This small molecule binds to this protein.
Small molecule (SMILES): C[C@H](C#Cc1cccc(C(=O)NCC[C@@H](c2ccccc2)c2ccc(OC(F)(F)F)cc2)c1)N(O)C(N)=O

Binding-site contacts:
Ligand atom C09 contacts residue MET201 of chain 1.A at 3.6 Å (hydrophobic).
Ligand atom C29 contacts residue ASP117 of chain 1.A at 3.0 Å.
Ligand atom O30 contacts residue GLN166 of chain 1.A at 3.6 Å (h-bond).
Ligand atom O23 contacts residue ILE157 of chain 1.A at 2.8 Å.
Ligand atom C06 contacts residue HIS306 of chain 1.A at 3.6 Å.
Ligand atom C16 contacts residue TRP118 of chain 1.A at 3.6 Å (hydrophobic).
Ligand atom C33 contacts residue TYR165 of chain 1.A at 3.5 Å (hydrophobic).
Ligand atom F03 contacts residue PHE279 of chain 1.A at 2.9 Å.
Ligand atom C14 contacts residue TYR248 of chain 1.A at 3.0 Å (hydrophobic).
Ligand atom C08 contacts residue HIS306 of chain 1.A at 3.5 Å.
Ligand atom C06 contacts residue MET201 of chain 1.A at 3.5 Å (hydrophobic).
Ligand atom C12 contacts residue ASP117 of chain 1.A at 3.4 Å.
Ligand atom C14 contacts residue TYR165 of chain 1.A at 3.2 Å (hydrophobic).
Ligand atom N13 contacts residue TYR248 of chain 1.A at 3.3 Å (h-bond).
Ligand atom C38 contacts residue MET201 of chain 1.A at 3.4 Å (hydrophobic).
Ligand atom F04 contacts residue MET201 of chain 1.A at 3.5 Å.
Ligand atom C32 contacts residue MET201 of chain 1.A at 3.4 Å (hydrophobic).
Ligand atom N25 contacts residue ILE157 of chain 1.A at 3.5 Å.
Ligand atom C37 contacts residue MET201 of chain 1.A at 3.4 Å (hydrophobic).
Ligand atom C12 contacts residue TYR248 of chain 1.A at 3.2 Å (hydrophobic).
Ligand atom N13 contacts residue ASP117 of chain 1.A at 2.5 Å (salt-bridge).
Ligand atom O30 contacts residue TYR248 of chain 1.A at 2.6 Å (h-bond).
Ligand atom C16 contacts residue GLN166 of chain 1.A at 3.2 Å.
Ligand atom C07 contacts residue VAL280 of chain 1.A at 3.6 Å (hydrophobic).
Ligand atom C20 contacts residue MET251 of chain 1.A at 3.2 Å (hydrophobic).
Ligand atom O30 contacts residue TYR165 of chain 1.A at 2.3 Å (h-bond).
Ligand atom C27 contacts residue MET121 of chain 1.A at 3.0 Å (hydrophobic).
Ligand atom C14 contacts residue ASP117 of chain 1.A at 3.6 Å.
Ligand atom C37 contacts residue TRP307 of chain 1.A at 3.2 Å (hydrophobic).
Ligand atom C35 contacts residue LEU190 of chain 1.A at 3.5 Å (hydrophobic).
Ligand atom C34 contacts residue PHE169 of chain 1.A at 3.6 Å (hydrophobic).
Ligand atom F03 contacts residue ASP278 of chain 1.A at 3.4 Å.
Ligand atom C21 contacts residue MET251 of chain 1.A at 3.6 Å (hydrophobic).
Ligand atom C09 contacts residue HIS306 of chain 1.A at 3.6 Å.
Ligand atom F01 contacts residue PHE279 of chain 1.A at 3.3 Å.
Ligand atom C07 contacts residue HIS306 of chain 1.A at 3.5 Å.
Ligand atom C34 contacts residue LEU210 of chain 1.A at 3.6 Å (hydrophobic).
Ligand atom F03 contacts residue VAL280 of chain 1.A at 3.6 Å.
Ligand atom C18 contacts residue TRP118 of chain 1.A at 3.6 Å (hydrophobic).
Ligand atom C11 contacts residue HIS306 of chain 1.A at 3.7 Å.

Sequence of chain 1.A:
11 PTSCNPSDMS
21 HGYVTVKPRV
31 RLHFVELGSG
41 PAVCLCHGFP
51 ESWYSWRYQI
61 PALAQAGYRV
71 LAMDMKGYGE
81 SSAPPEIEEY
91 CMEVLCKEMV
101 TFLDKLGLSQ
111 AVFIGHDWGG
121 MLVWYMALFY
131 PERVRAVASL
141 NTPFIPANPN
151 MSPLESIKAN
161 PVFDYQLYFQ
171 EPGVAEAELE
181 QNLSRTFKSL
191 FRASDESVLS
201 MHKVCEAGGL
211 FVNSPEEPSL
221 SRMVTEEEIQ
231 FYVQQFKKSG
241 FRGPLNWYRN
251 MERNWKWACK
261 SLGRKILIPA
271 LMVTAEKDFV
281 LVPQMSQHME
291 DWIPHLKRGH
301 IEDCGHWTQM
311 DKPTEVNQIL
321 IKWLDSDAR